Sequence of chain 55.C:
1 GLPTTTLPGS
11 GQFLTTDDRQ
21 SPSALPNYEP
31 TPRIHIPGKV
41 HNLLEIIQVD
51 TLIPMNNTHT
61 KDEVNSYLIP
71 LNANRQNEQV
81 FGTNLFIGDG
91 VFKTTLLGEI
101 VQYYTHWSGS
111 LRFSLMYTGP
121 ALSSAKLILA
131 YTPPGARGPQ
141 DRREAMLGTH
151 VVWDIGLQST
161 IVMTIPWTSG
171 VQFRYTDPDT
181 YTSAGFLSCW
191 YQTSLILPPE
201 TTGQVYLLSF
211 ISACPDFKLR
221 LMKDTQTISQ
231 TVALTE

A protein and the small-molecule ligand that binds it are described below.
Small molecule (SMILES): Cc1cc(CCCCCOc2ccc(C3=N[C@@H](C)CO3)cc2)on1

Binding-site contacts:
Ligand atom N3A contacts residue TYR152 of chain 54.A at 3.6 Å.
Ligand atom C6B contacts residue ILE104 of chain 54.A at 3.6 Å (hydrophobic).
Ligand atom C5B contacts residue PHE186 of chain 54.A at 3.9 Å (hydrophobic).
Ligand atom N3A contacts residue ALA24 of chain 54.C at 3.9 Å.
Ligand atom C4C contacts residue VAL191 of chain 54.A at 3.3 Å (hydrophobic).
Ligand atom O1A contacts residue PHE186 of chain 54.A at 3.2 Å.
Ligand atom C5A contacts residue PHE186 of chain 54.A at 3.7 Å (hydrophobic).
Ligand atom C2C contacts residue TYR197 of chain 54.A at 3.8 Å (hydrophobic).
Ligand atom C4 contacts residue TYR197 of chain 54.A at 3.9 Å (hydrophobic).
Ligand atom C3B contacts residue TYR152 of chain 54.A at 3.6 Å (hydrophobic).
Ligand atom C6B contacts residue TYR128 of chain 54.A at 3.4 Å (hydrophobic).
Ligand atom N2 contacts residue ASN219 of chain 54.A at 3.0 Å (h-bond).
Ligand atom O1B contacts residue TYR128 of chain 54.A at 3.4 Å (h-bond).
Ligand atom C4 contacts residue PHE124 of chain 54.A at 3.9 Å (hydrophobic).
Ligand atom C1C contacts residue LEU106 of chain 54.A at 3.6 Å (hydrophobic).
Ligand atom C1B contacts residue TYR128 of chain 54.A at 3.7 Å (hydrophobic).
Ligand atom CM1 contacts residue PRO174 of chain 54.A at 3.8 Å (hydrophobic).
Ligand atom C5A contacts residue VAL176 of chain 54.A at 3.8 Å (hydrophobic).
Ligand atom C4B contacts residue PHE186 of chain 54.A at 3.9 Å (hydrophobic).
Ligand atom C4B contacts residue TYR152 of chain 54.A at 4.0 Å (hydrophobic).
Ligand atom C4 contacts residue LEU106 of chain 54.A at 3.6 Å (hydrophobic).
Ligand atom C3B contacts residue VAL188 of chain 54.A at 3.5 Å (hydrophobic).
Ligand atom C6B contacts residue MET224 of chain 54.A at 3.6 Å (hydrophobic).
Ligand atom CM1 contacts residue VAL176 of chain 54.A at 3.4 Å (hydrophobic).
Ligand atom N3A contacts residue PRO174 of chain 54.A at 3.9 Å.
Ligand atom C5 contacts residue LEU106 of chain 54.A at 3.8 Å (hydrophobic).
Ligand atom C2B contacts residue VAL188 of chain 54.A at 3.3 Å (hydrophobic).
Ligand atom O1 contacts residue ASN219 of chain 54.A at 3.9 Å.
Ligand atom C1B contacts residue ILE104 of chain 54.A at 4.0 Å (hydrophobic).
Ligand atom C4C contacts residue TYR197 of chain 54.A at 4.0 Å (hydrophobic).
Ligand atom CM1 contacts residue SER175 of chain 54.A at 3.9 Å.
Ligand atom C5C contacts residue VAL191 of chain 54.A at 3.7 Å (hydrophobic).
Ligand atom C3 contacts residue ASN219 of chain 54.A at 3.9 Å.
Ligand atom C5B contacts residue MET224 of chain 54.A at 3.2 Å (hydrophobic).
Ligand atom C3C contacts residue TYR128 of chain 54.A at 3.3 Å (hydrophobic).
Ligand atom C2A contacts residue PHE186 of chain 54.A at 3.6 Å (hydrophobic).
Ligand atom C4A contacts residue PRO174 of chain 54.A at 3.4 Å (hydrophobic).
Ligand atom CM1 contacts residue LEU14 of chain 55.C at 3.3 Å (hydrophobic).
Ligand atom C2A contacts residue TYR152 of chain 54.A at 3.8 Å (hydrophobic).
Ligand atom C1B contacts residue VAL188 of chain 54.A at 3.7 Å (hydrophobic).

Sequence of chain 54.C:
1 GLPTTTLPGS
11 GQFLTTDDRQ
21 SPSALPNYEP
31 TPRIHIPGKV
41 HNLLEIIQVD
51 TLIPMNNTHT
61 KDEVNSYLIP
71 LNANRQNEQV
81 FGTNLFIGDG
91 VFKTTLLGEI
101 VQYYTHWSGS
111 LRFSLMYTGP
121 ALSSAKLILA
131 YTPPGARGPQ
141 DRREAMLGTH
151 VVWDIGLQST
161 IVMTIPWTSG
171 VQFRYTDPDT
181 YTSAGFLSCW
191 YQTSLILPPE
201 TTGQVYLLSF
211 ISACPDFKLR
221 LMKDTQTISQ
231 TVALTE

Sequence of chain 54.A:
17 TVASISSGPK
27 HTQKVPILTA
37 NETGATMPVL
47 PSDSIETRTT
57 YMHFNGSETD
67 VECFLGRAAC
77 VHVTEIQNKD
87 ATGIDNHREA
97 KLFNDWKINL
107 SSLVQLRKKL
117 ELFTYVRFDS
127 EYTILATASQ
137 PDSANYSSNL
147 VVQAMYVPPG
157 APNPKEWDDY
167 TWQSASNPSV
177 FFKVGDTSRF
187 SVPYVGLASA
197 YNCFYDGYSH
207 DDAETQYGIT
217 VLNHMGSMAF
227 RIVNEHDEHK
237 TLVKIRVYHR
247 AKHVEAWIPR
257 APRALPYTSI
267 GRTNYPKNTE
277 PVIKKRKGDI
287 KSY